Binding-site contacts:
Ligand atom CB contacts residue THR28 of chain 1.U at 3.5 Å.
Ligand atom O contacts residue THR47 of chain 1.T at 2.5 Å (h-bond).
Ligand atom O contacts residue HIS31 of chain 1.T at 3.9 Å.
Ligand atom CZ2 contacts residue ILE53 of chain 1.T at 3.9 Å (hydrophobic).
Ligand atom CH2 contacts residue GLY21 of chain 1.T at 3.6 Å.
Ligand atom OXT contacts residue THR47 of chain 1.T at 3.6 Å.
Ligand atom O contacts residue HIS49 of chain 1.T at 3.8 Å.
Ligand atom CE2 contacts residue ALA44 of chain 1.T at 3.9 Å (hydrophobic).
Ligand atom OXT contacts residue GLY25 of chain 1.U at 3.1 Å (h-bond).
Ligand atom CA contacts residue GLY25 of chain 1.U at 3.5 Å.
Ligand atom CE3 contacts residue HIS32 of chain 1.T at 3.9 Å.
Ligand atom CE2 contacts residue GLN45 of chain 1.T at 3.9 Å.
Ligand atom N contacts residue GLY25 of chain 1.U at 2.6 Å (h-bond).
Ligand atom CB contacts residue THR23 of chain 1.U at 3.7 Å.
Ligand atom C contacts residue THR50 of chain 1.T at 3.9 Å.
Ligand atom CZ2 contacts residue ALA44 of chain 1.T at 3.7 Å (hydrophobic).
Ligand atom CE3 contacts residue HIS31 of chain 1.T at 4.0 Å.
Ligand atom CA contacts residue SER51 of chain 1.U at 3.9 Å.
Ligand atom OXT contacts residue SER51 of chain 1.U at 2.9 Å (h-bond).
Ligand atom N contacts residue THR28 of chain 1.U at 3.1 Å (h-bond).
Ligand atom CZ2 contacts residue THR50 of chain 1.T at 3.9 Å.
Ligand atom CG contacts residue SER51 of chain 1.U at 3.8 Å.
Ligand atom CA contacts residue HIS31 of chain 1.T at 4.0 Å.
Ligand atom N contacts residue ASP27 of chain 1.U at 3.1 Å (salt-bridge).
Ligand atom C contacts residue GLY25 of chain 1.U at 3.5 Å.
Ligand atom CD1 contacts residue GLN45 of chain 1.T at 3.7 Å.
Ligand atom C contacts residue THR47 of chain 1.T at 3.5 Å.
Ligand atom CD1 contacts residue SER51 of chain 1.U at 3.4 Å.
Ligand atom CB contacts residue SER51 of chain 1.U at 3.4 Å.
Ligand atom NE1 contacts residue ALA44 of chain 1.T at 3.8 Å.
Ligand atom CA contacts residue THR23 of chain 1.U at 3.8 Å.
Ligand atom CZ3 contacts residue GLY21 of chain 1.T at 3.6 Å.
Ligand atom N contacts residue ARG24 of chain 1.U at 3.8 Å.
Ligand atom C contacts residue SER51 of chain 1.U at 3.5 Å.
Ligand atom N contacts residue THR23 of chain 1.U at 2.8 Å (h-bond).
Ligand atom O contacts residue THR50 of chain 1.T at 2.8 Å (h-bond).
Ligand atom CD1 contacts residue THR47 of chain 1.T at 3.9 Å.
Ligand atom OXT contacts residue ARG24 of chain 1.U at 3.5 Å.
Ligand atom NE1 contacts residue GLN45 of chain 1.T at 2.9 Å (h-bond).
Ligand atom CA contacts residue THR28 of chain 1.U at 3.3 Å.

A small-molecule ligand and the protein it binds are described below.
Small molecule (SMILES): N[C@@H](Cc1c[nH]c2ccccc12)C(=O)O

Sequence of chain 1.U:
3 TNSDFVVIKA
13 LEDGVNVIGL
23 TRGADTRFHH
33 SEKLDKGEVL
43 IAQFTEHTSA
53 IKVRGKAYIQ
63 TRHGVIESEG

Sequence of chain 1.T:
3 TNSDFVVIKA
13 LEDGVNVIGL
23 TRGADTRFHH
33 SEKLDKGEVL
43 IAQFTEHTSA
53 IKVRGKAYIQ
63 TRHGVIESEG